The small molecule below binds the protein below.
Small molecule (SMILES): CC(=O)N[C@@H]1[C@@H](O)[C@H](O)[C@@H](CO)O[C@H]1O

Binding-site contacts:
Ligand atom C3 contacts residue ASN154 of chain 2.B at 3.8 Å.
Ligand atom O6 contacts residue SER151 of chain 2.B at 4.3 Å.
Ligand atom C5 contacts residue ASN154 of chain 2.B at 3.7 Å.
Ligand atom C8 contacts residue ASN154 of chain 2.B at 4.2 Å.
Ligand atom N2 contacts residue THR156 of chain 2.B at 3.8 Å.
Ligand atom C7 contacts residue ASN154 of chain 2.B at 3.8 Å.
Ligand atom C4 contacts residue ASN154 of chain 2.B at 4.2 Å.
Ligand atom C1 contacts residue ASN154 of chain 2.B at 1.4 Å.
Ligand atom O5 contacts residue ASN154 of chain 2.B at 2.4 Å (h-bond).
Ligand atom C2 contacts residue ASN154 of chain 2.B at 2.4 Å.
Ligand atom O5 contacts residue GLY150 of chain 2.B at 4.4 Å.
Ligand atom C1 contacts residue THR156 of chain 2.B at 4.0 Å.
Ligand atom O6 contacts residue GLY150 of chain 2.B at 4.1 Å.
Ligand atom O7 contacts residue THR156 of chain 2.B at 4.3 Å.
Ligand atom N2 contacts residue ASN154 of chain 2.B at 2.9 Å (h-bond).
Ligand atom O6 contacts residue ALA147 of chain 2.B at 4.0 Å.

Sequence of chain 2.B:
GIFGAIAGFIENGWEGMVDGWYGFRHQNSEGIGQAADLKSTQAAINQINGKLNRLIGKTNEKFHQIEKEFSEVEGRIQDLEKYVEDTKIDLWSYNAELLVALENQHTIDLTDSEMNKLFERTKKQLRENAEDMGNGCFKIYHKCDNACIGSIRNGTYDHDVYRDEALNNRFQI